This protein binds this small molecule.
Small molecule (SMILES): CC(C)Oc1cc(Nc2nc(N[C@@H](C)c3ccc(F)cn3)ncc2Cl)[nH]n1

Sequence of chain 2.C:
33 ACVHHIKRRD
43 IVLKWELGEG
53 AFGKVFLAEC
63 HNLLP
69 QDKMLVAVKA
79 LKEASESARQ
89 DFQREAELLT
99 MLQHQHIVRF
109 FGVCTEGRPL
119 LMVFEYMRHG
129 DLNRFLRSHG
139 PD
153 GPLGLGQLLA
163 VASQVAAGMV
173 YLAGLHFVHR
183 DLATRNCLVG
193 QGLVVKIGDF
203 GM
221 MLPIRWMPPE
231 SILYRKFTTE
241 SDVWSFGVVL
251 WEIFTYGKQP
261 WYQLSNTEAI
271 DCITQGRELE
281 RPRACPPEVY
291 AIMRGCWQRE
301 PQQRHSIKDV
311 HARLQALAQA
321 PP

Binding-site contacts:
Ligand atom C14 contacts residue LEU190 of chain 2.C at 3.6 Å (hydrophobic).
Ligand atom C3 contacts residue PHE122 of chain 2.C at 3.8 Å (hydrophobic).
Ligand atom N5 contacts residue LEU49 of chain 2.C at 3.4 Å (h-bond).
Ligand atom C13 contacts residue GLY200 of chain 2.C at 3.8 Å.
Ligand atom C4 contacts residue GLU123 of chain 2.C at 3.8 Å.
Ligand atom O1 contacts residue PHE122 of chain 2.C at 3.7 Å.
Ligand atom C10 contacts residue VAL57 of chain 2.C at 3.6 Å (hydrophobic).
Ligand atom C16 contacts residue LEU49 of chain 2.C at 3.5 Å (hydrophobic).
Ligand atom F1 contacts residue GLY200 of chain 2.C at 3.4 Å.
Ligand atom N1 contacts residue MET125 of chain 2.C at 3.3 Å (h-bond).
Ligand atom C4 contacts residue ALA75 of chain 2.C at 3.5 Å (hydrophobic).
Ligand atom CL1 contacts residue MET125 of chain 2.C at 3.4 Å.
Ligand atom N6 contacts residue GLU123 of chain 2.C at 3.5 Å (salt-bridge).
Ligand atom C15 contacts residue LEU190 of chain 2.C at 3.5 Å (hydrophobic).
Ligand atom N7 contacts residue GLU123 of chain 2.C at 2.7 Å (salt-bridge).
Ligand atom F1 contacts residue LEU190 of chain 2.C at 3.7 Å.
Ligand atom C17 contacts residue GLY128 of chain 2.C at 3.4 Å.
Ligand atom C1 contacts residue GLY200 of chain 2.C at 3.5 Å.
Ligand atom N6 contacts residue MET125 of chain 2.C at 2.8 Å (h-bond).
Ligand atom C17 contacts residue LEU49 of chain 2.C at 3.7 Å (hydrophobic).
Ligand atom N1 contacts residue LEU49 of chain 2.C at 3.7 Å.
Ligand atom C13 contacts residue LEU190 of chain 2.C at 3.6 Å (hydrophobic).
Ligand atom F1 contacts residue ASP201 of chain 2.C at 3.5 Å.
Ligand atom C5 contacts residue LEU190 of chain 2.C at 3.7 Å (hydrophobic).
Ligand atom N6 contacts residue ALA75 of chain 2.C at 3.7 Å.
Ligand atom C6 contacts residue LEU190 of chain 2.C at 3.8 Å (hydrophobic).
Ligand atom F1 contacts residue ASN188 of chain 2.C at 3.2 Å.
Ligand atom C16 contacts residue GLY128 of chain 2.C at 3.7 Å.
Ligand atom F1 contacts residue CYS189 of chain 2.C at 3.7 Å.
Ligand atom O1 contacts residue LEU190 of chain 2.C at 3.8 Å.
Ligand atom N6 contacts residue TYR124 of chain 2.C at 3.7 Å.
Ligand atom N7 contacts residue ALA75 of chain 2.C at 3.4 Å.
Ligand atom CL1 contacts residue ARG126 of chain 2.C at 3.7 Å.
Ligand atom C4 contacts residue LEU190 of chain 2.C at 3.6 Å (hydrophobic).
Ligand atom C15 contacts residue ASP129 of chain 2.C at 3.7 Å.
Ligand atom CL1 contacts residue GLY128 of chain 2.C at 3.5 Å.
Ligand atom N4 contacts residue LEU190 of chain 2.C at 3.6 Å.
Ligand atom N2 contacts residue LEU190 of chain 2.C at 3.7 Å.
Ligand atom C15 contacts residue ARG187 of chain 2.C at 3.4 Å.
Ligand atom N7 contacts residue MET125 of chain 2.C at 3.4 Å (h-bond).